Sequence of chain 5.A:
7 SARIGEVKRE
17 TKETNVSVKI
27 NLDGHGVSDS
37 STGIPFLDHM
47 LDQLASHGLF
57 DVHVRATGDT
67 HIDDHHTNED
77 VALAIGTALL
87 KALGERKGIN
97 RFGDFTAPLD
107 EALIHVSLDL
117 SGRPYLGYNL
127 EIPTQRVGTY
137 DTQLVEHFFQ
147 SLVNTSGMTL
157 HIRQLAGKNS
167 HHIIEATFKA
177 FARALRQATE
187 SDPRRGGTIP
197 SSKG

Binding-site contacts:
Ligand atom N4 contacts residue HIS71 of chain 17.A at 3.0 Å (h-bond).
Ligand atom N1 contacts residue HIS72 of chain 17.A at 3.3 Å (h-bond).
Ligand atom C6 contacts residue 5LD1 of chain 6.E at 1.4 Å.
Ligand atom C5 contacts residue HIS71 of chain 17.A at 3.1 Å.
Ligand atom C3 contacts residue 5LD1 of chain 6.E at 0.6 Å.
Ligand atom N4 contacts residue 5LD1 of chain 6.E at 0.1 Å (h-bond).
Ligand atom O11 contacts residue LYS199 of chain 6.A at 2.6 Å (salt-bridge).
Ligand atom C7 contacts residue GLU19 of chain 17.A at 3.4 Å.
Ligand atom C7 contacts residue 5LD1 of chain 6.E at 0.5 Å.
Ligand atom O13 contacts residue HIS72 of chain 17.A at 3.2 Å (h-bond).
Ligand atom O12 contacts residue SER197 of chain 6.A at 2.6 Å (h-bond).
Ligand atom N4 contacts residue MN1 of chain 6.C at 2.2 Å.
Ligand atom O10 contacts residue LYS175 of chain 5.A at 2.8 Å (salt-bridge).
Ligand atom C5 contacts residue MN1 of chain 6.C at 3.2 Å.
Ligand atom N1 contacts residue MN1 of chain 6.B at 2.2 Å.
Ligand atom P9 contacts residue 5LD1 of chain 6.E at 0.2 Å.
Ligand atom O12 contacts residue ARG97 of chain 6.A at 2.8 Å (salt-bridge).
Ligand atom N2 contacts residue 5LD1 of chain 6.E at 0.8 Å (h-bond).
Ligand atom N2 contacts residue MN1 of chain 6.B at 3.3 Å.
Ligand atom O10 contacts residue ARG119 of chain 6.A at 3.0 Å (salt-bridge).
Ligand atom O12 contacts residue 5LD1 of chain 6.E at 0.3 Å (h-bond).
Ligand atom O13 contacts residue GLU19 of chain 17.A at 2.7 Å (salt-bridge).
Ligand atom O13 contacts residue 5LD1 of chain 6.E at 0.7 Å (h-bond).
Ligand atom O11 contacts residue ARG119 of chain 6.A at 2.9 Å (salt-bridge).
Ligand atom C5 contacts residue HIS167 of chain 5.A at 3.3 Å.
Ligand atom N4 contacts residue HIS168 of chain 5.A at 3.3 Å (h-bond).
Ligand atom C6 contacts residue GLU171 of chain 5.A at 3.2 Å.
Ligand atom C5 contacts residue MN1 of chain 6.B at 3.3 Å.
Ligand atom O10 contacts residue ARG97 of chain 6.A at 2.8 Å (salt-bridge).
Ligand atom C5 contacts residue 5LD1 of chain 6.E at 0.3 Å.
Ligand atom O13 contacts residue MN1 of chain 6.B at 2.4 Å.
Ligand atom N1 contacts residue 5LD1 of chain 6.E at 0.4 Å (h-bond).
Ligand atom C8 contacts residue 5LD1 of chain 6.E at 0.3 Å.
Ligand atom O13 contacts residue GLU171 of chain 5.A at 3.4 Å (salt-bridge).
Ligand atom O11 contacts residue 5LD1 of chain 6.E at 0.1 Å (h-bond).
Ligand atom N4 contacts residue GLU75 of chain 17.A at 3.1 Å (salt-bridge).
Ligand atom O10 contacts residue 5LD1 of chain 6.E at 0.5 Å (h-bond).
Ligand atom N1 contacts residue GLU171 of chain 5.A at 3.1 Å (salt-bridge).
Ligand atom N1 contacts residue HIS167 of chain 5.A at 3.1 Å (h-bond).
Ligand atom C3 contacts residue MN1 of chain 6.C at 3.2 Å.

Sequence of chain 6.A:
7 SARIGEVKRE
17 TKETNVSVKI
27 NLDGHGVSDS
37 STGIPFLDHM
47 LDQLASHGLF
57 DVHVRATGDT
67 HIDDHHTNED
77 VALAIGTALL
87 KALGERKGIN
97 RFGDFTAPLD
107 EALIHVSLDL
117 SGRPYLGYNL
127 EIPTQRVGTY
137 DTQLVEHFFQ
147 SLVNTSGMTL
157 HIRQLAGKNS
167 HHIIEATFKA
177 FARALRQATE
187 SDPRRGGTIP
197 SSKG

The protein below binds the small molecule below.
Small molecule (SMILES): O=P(O)(O)C[C@@H](O)Cn1cncn1

Sequence of chain 17.A:
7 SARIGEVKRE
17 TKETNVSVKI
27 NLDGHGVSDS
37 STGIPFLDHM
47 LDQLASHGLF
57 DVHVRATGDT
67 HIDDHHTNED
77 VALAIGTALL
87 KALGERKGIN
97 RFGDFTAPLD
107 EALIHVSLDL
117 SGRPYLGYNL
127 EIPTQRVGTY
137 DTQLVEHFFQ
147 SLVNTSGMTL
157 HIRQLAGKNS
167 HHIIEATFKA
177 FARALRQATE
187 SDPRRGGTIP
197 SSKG